Sequence of chain 1.A:
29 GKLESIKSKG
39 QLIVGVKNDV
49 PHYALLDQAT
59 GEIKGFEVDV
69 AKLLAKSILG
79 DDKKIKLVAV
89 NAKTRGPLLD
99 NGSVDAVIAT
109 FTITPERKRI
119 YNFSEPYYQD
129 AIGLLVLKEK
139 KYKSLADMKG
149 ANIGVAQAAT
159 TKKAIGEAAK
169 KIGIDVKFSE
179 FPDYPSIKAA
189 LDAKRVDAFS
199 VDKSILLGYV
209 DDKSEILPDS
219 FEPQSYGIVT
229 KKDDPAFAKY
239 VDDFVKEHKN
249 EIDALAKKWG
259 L

Binding-site contacts:
Ligand atom OD1 contacts residue ARG93 of chain 1.A at 2.9 Å (salt-bridge).
Ligand atom N contacts residue THR108 of chain 1.A at 2.7 Å (h-bond).
Ligand atom OD2 contacts residue ILE203 of chain 1.A at 3.7 Å.
Ligand atom O contacts residue ALA156 of chain 1.A at 4.1 Å.
Ligand atom C contacts residue ARG115 of chain 1.A at 3.5 Å.
Ligand atom CB contacts residue ILE203 of chain 1.A at 4.0 Å (hydrophobic).
Ligand atom C contacts residue THR110 of chain 1.A at 3.6 Å.
Ligand atom C contacts residue THR108 of chain 1.A at 4.0 Å.
Ligand atom O contacts residue ALA157 of chain 1.A at 3.1 Å.
Ligand atom OD2 contacts residue TYR182 of chain 1.A at 2.6 Å (h-bond).
Ligand atom CG contacts residue THR108 of chain 1.A at 3.7 Å.
Ligand atom OD1 contacts residue ALA107 of chain 1.A at 3.9 Å.
Ligand atom OXT contacts residue ARG115 of chain 1.A at 2.8 Å (salt-bridge).
Ligand atom CG contacts residue LYS45 of chain 1.A at 3.5 Å.
Ligand atom OD2 contacts residue LYS45 of chain 1.A at 3.0 Å (salt-bridge).
Ligand atom CB contacts residue ASP200 of chain 1.A at 3.6 Å.
Ligand atom O contacts residue THR158 of chain 1.A at 3.0 Å (h-bond).
Ligand atom CA contacts residue ASP200 of chain 1.A at 3.4 Å.
Ligand atom N contacts residue THR110 of chain 1.A at 2.9 Å (h-bond).
Ligand atom OXT contacts residue PHE109 of chain 1.A at 4.0 Å.
Ligand atom OD2 contacts residue ALA90 of chain 1.A at 3.7 Å.
Ligand atom N contacts residue TYR224 of chain 1.A at 3.9 Å.
Ligand atom O contacts residue ARG93 of chain 1.A at 3.4 Å (salt-bridge).
Ligand atom OXT contacts residue THR110 of chain 1.A at 3.0 Å (h-bond).
Ligand atom CB contacts residue VAL199 of chain 1.A at 3.9 Å (hydrophobic).
Ligand atom CA contacts residue THR110 of chain 1.A at 3.6 Å.
Ligand atom OXT contacts residue THR108 of chain 1.A at 3.4 Å (h-bond).
Ligand atom C contacts residue ARG93 of chain 1.A at 3.3 Å.
Ligand atom N contacts residue ASP200 of chain 1.A at 2.8 Å (salt-bridge).
Ligand atom OD1 contacts residue LYS45 of chain 1.A at 3.3 Å (salt-bridge).
Ligand atom CA contacts residue THR108 of chain 1.A at 3.8 Å.
Ligand atom CG contacts residue ILE203 of chain 1.A at 3.7 Å (hydrophobic).
Ligand atom CG contacts residue ARG93 of chain 1.A at 3.7 Å.
Ligand atom OXT contacts residue ARG93 of chain 1.A at 2.9 Å (salt-bridge).
Ligand atom OD1 contacts residue THR108 of chain 1.A at 2.8 Å (h-bond).
Ligand atom CG contacts residue TYR182 of chain 1.A at 3.4 Å (hydrophobic).
Ligand atom CB contacts residue TYR182 of chain 1.A at 3.4 Å (hydrophobic).
Ligand atom O contacts residue ARG115 of chain 1.A at 2.9 Å (salt-bridge).
Ligand atom C contacts residue THR158 of chain 1.A at 3.9 Å.
Ligand atom CA contacts residue THR158 of chain 1.A at 3.9 Å.

This small molecule binds to this protein.
Small molecule (SMILES): N[C@@H](CC(=O)O)C(=O)O